The small molecule below binds the protein below.
Small molecule (SMILES): CO[C@H]1O[C@H](CO)[C@@H](O)[C@H](O)[C@@H]1O

Binding-site contacts:
Ligand atom O3 contacts residue GLY227 of chain 2.D at 3.5 Å.
Ligand atom C4 contacts residue GLY98 of chain 2.D at 4.2 Å.
Ligand atom C4 contacts residue ASP208 of chain 2.D at 3.6 Å.
Ligand atom O5 contacts residue GLY98 of chain 2.D at 4.0 Å.
Ligand atom C6 contacts residue TYR12 of chain 2.D at 3.7 Å (hydrophobic).
Ligand atom O4 contacts residue GLY227 of chain 2.D at 4.0 Å.
Ligand atom C4 contacts residue ARG228 of chain 2.D at 4.0 Å.
Ligand atom C5 contacts residue TYR12 of chain 2.D at 4.0 Å (hydrophobic).
Ligand atom O3 contacts residue ARG228 of chain 2.D at 3.3 Å (salt-bridge).
Ligand atom O6 contacts residue GLY98 of chain 2.D at 3.3 Å.
Ligand atom O4 contacts residue ARG228 of chain 2.D at 3.4 Å (salt-bridge).
Ligand atom C6 contacts residue ASP208 of chain 2.D at 3.6 Å.
Ligand atom C2 contacts residue LEU99 of chain 2.D at 4.3 Å (hydrophobic).
Ligand atom O2 contacts residue LEU99 of chain 2.D at 3.5 Å (h-bond).
Ligand atom O4 contacts residue ASP208 of chain 2.D at 2.8 Å (salt-bridge).
Ligand atom O4 contacts residue TYR12 of chain 2.D at 4.0 Å.
Ligand atom C6 contacts residue GLY98 of chain 2.D at 4.5 Å.
Ligand atom O5 contacts residue LEU99 of chain 2.D at 3.1 Å (h-bond).
Ligand atom O4 contacts residue ASN14 of chain 2.D at 3.0 Å (h-bond).
Ligand atom C3 contacts residue ARG228 of chain 2.D at 4.2 Å.
Ligand atom C4 contacts residue GLY227 of chain 2.D at 4.0 Å.
Ligand atom C3 contacts residue ASN14 of chain 2.D at 4.5 Å.
Ligand atom C6 contacts residue LEU99 of chain 2.D at 4.2 Å (hydrophobic).
Ligand atom O6 contacts residue LEU99 of chain 2.D at 3.2 Å (h-bond).
Ligand atom C6 contacts residue TYR100 of chain 2.D at 3.9 Å (hydrophobic).
Ligand atom O5 contacts residue TYR100 of chain 2.D at 4.2 Å.
Ligand atom O2 contacts residue GLY98 of chain 2.D at 3.6 Å.
Ligand atom O6 contacts residue ASP208 of chain 2.D at 3.0 Å (salt-bridge).
Ligand atom C7 contacts residue LEU99 of chain 2.D at 4.3 Å (hydrophobic).
Ligand atom C3 contacts residue GLY227 of chain 2.D at 4.3 Å.
Ligand atom O6 contacts residue ALA207 of chain 2.D at 3.5 Å.
Ligand atom C6 contacts residue ALA207 of chain 2.D at 3.8 Å (hydrophobic).
Ligand atom C4 contacts residue ASN14 of chain 2.D at 4.1 Å.
Ligand atom C5 contacts residue LEU99 of chain 2.D at 4.1 Å (hydrophobic).
Ligand atom O3 contacts residue THR226 of chain 2.D at 4.2 Å.
Ligand atom O6 contacts residue TYR100 of chain 2.D at 3.0 Å (h-bond).
Ligand atom C1 contacts residue LEU99 of chain 2.D at 3.8 Å (hydrophobic).
Ligand atom C5 contacts residue ASP208 of chain 2.D at 4.2 Å.

Sequence of chain 2.D:
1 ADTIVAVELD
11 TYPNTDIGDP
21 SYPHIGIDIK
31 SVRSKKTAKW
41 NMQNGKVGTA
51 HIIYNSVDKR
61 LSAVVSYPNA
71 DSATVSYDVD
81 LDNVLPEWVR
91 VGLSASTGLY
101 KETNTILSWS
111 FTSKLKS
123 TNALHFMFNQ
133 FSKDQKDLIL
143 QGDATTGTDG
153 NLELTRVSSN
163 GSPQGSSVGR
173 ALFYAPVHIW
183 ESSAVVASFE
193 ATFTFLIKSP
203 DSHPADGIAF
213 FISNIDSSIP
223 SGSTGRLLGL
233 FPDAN